This small molecule binds to this protein.
Small molecule (SMILES): Cc1nnc(C(=O)NC(C)(C)c2nc(C(=O)NCc3ccc(F)cc3)c(O)c(=O)n2C)o1

Sequence of chain 4.A:
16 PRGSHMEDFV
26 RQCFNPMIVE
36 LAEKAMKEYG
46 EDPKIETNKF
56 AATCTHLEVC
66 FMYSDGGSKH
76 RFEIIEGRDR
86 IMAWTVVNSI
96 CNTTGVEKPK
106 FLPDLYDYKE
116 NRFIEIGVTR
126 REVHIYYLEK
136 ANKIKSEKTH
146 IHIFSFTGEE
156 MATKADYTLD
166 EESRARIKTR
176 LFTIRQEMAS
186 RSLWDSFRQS

Binding-site contacts:
Ligand atom OAG contacts residue TYR131 of chain 4.A at 3.9 Å.
Ligand atom OAH contacts residue MN1 of chain 4.E at 3.4 Å.
Ligand atom NAO contacts residue PHE106 of chain 4.A at 3.7 Å.
Ligand atom OAE contacts residue LEU107 of chain 4.A at 2.9 Å (h-bond).
Ligand atom CAU contacts residue GLU120 of chain 4.A at 3.6 Å.
Ligand atom CAA contacts residue LEU107 of chain 4.A at 3.7 Å (hydrophobic).
Ligand atom NAR contacts residue LEU107 of chain 4.A at 3.1 Å (h-bond).
Ligand atom CAW contacts residue PHE106 of chain 4.A at 3.5 Å (hydrophobic).
Ligand atom OAT contacts residue PHE106 of chain 4.A at 3.7 Å.
Ligand atom CAU contacts residue LEU107 of chain 4.A at 3.2 Å (hydrophobic).
Ligand atom CAA contacts residue PHE106 of chain 4.A at 3.7 Å (hydrophobic).
Ligand atom CAB contacts residue TYR131 of chain 4.A at 3.5 Å (hydrophobic).
Ligand atom CBB contacts residue GLU120 of chain 4.A at 3.8 Å.
Ligand atom CBA contacts residue PHE106 of chain 4.A at 4.0 Å (hydrophobic).
Ligand atom OAH contacts residue HIS61 of chain 4.A at 3.0 Å (h-bond).
Ligand atom NAP contacts residue PHE106 of chain 4.A at 4.0 Å.
Ligand atom CAZ contacts residue MN1 of chain 4.E at 4.1 Å.
Ligand atom CAU contacts residue ASP109 of chain 4.A at 4.0 Å.
Ligand atom OAH contacts residue ASP109 of chain 4.A at 2.9 Å (salt-bridge).
Ligand atom OAG contacts residue ILE121 of chain 4.A at 3.9 Å.
Ligand atom OAE contacts residue GLU81 of chain 4.A at 3.6 Å.
Ligand atom CBB contacts residue MN1 of chain 4.E at 4.0 Å.
Ligand atom OAG contacts residue HIS61 of chain 4.A at 3.4 Å (h-bond).
Ligand atom OAG contacts residue MN1 of chain 4.D at 2.8 Å.
Ligand atom OAE contacts residue MN1 of chain 4.E at 1.9 Å.
Ligand atom OAE contacts residue PRO108 of chain 4.A at 3.8 Å.
Ligand atom OAE contacts residue GLU120 of chain 4.A at 3.4 Å (salt-bridge).
Ligand atom NAR contacts residue MN1 of chain 4.E at 3.9 Å.
Ligand atom OAE contacts residue ASP109 of chain 4.A at 3.0 Å (salt-bridge).
Ligand atom CAZ contacts residue HIS61 of chain 4.A at 3.8 Å.
Ligand atom OAH contacts residue ILE121 of chain 4.A at 3.8 Å.
Ligand atom CAZ contacts residue GLU120 of chain 4.A at 3.5 Å.
Ligand atom OAH contacts residue GLU120 of chain 4.A at 3.0 Å (salt-bridge).
Ligand atom CAZ contacts residue MN1 of chain 4.D at 2.9 Å.
Ligand atom CBD contacts residue MN1 of chain 4.D at 3.2 Å.
Ligand atom OAH contacts residue MN1 of chain 4.D at 1.8 Å.
Ligand atom CBB contacts residue MN1 of chain 4.D at 4.1 Å.
Ligand atom CAU contacts residue MN1 of chain 4.E at 3.0 Å.
Ligand atom CAZ contacts residue ASP109 of chain 4.A at 4.0 Å.
Ligand atom CBD contacts residue HIS61 of chain 4.A at 4.0 Å.